Binding-site contacts:
Ligand atom C6 contacts residue FE1 of chain 2.BA at 2.8 Å.
Ligand atom C4 contacts residue PRO15 of chain 2.K at 3.6 Å (hydrophobic).
Ligand atom C3 contacts residue ILE191 of chain 2.L at 4.0 Å (hydrophobic).
Ligand atom C5 contacts residue ARG157 of chain 2.L at 4.0 Å.
Ligand atom O3 contacts residue HIS162 of chain 2.L at 3.0 Å.
Ligand atom O3 contacts residue FE1 of chain 2.BA at 2.4 Å.
Ligand atom C5 contacts residue PRO15 of chain 2.K at 4.1 Å (hydrophobic).
Ligand atom C5 contacts residue TYR147 of chain 2.L at 4.0 Å (hydrophobic).
Ligand atom C7 contacts residue PRO15 of chain 2.K at 3.6 Å (hydrophobic).
Ligand atom O4 contacts residue FE1 of chain 2.BA at 2.2 Å.
Ligand atom O3 contacts residue HIS160 of chain 2.L at 3.2 Å (h-bond).
Ligand atom O2 contacts residue TYR24 of chain 2.L at 4.1 Å.
Ligand atom C4 contacts residue TRP149 of chain 2.L at 3.9 Å (hydrophobic).
Ligand atom C2 contacts residue PRO15 of chain 2.K at 3.6 Å (hydrophobic).
Ligand atom C5 contacts residue FE1 of chain 2.BA at 4.1 Å.
Ligand atom C6 contacts residue ARG157 of chain 2.L at 3.8 Å.
Ligand atom C2 contacts residue ILE191 of chain 2.L at 3.7 Å (hydrophobic).
Ligand atom O4 contacts residue ARG157 of chain 2.L at 3.7 Å.
Ligand atom N1 contacts residue FE1 of chain 2.BA at 2.9 Å.
Ligand atom O4 contacts residue HIS160 of chain 2.L at 3.3 Å (h-bond).
Ligand atom C7 contacts residue TYR24 of chain 2.L at 3.6 Å (hydrophobic).
Ligand atom O1 contacts residue PRO15 of chain 2.K at 4.0 Å.
Ligand atom O1 contacts residue ARG133 of chain 2.K at 3.8 Å.
Ligand atom O1 contacts residue ILE191 of chain 2.L at 3.7 Å.
Ligand atom N1 contacts residue ARG157 of chain 2.L at 3.5 Å (salt-bridge).
Ligand atom N1 contacts residue PRO15 of chain 2.K at 4.1 Å.
Ligand atom O2 contacts residue ARG133 of chain 2.K at 3.7 Å.
Ligand atom C2 contacts residue GLY14 of chain 2.K at 3.9 Å.
Ligand atom O2 contacts residue PRO15 of chain 2.K at 4.0 Å.
Ligand atom C7 contacts residue ARG133 of chain 2.K at 4.0 Å.
Ligand atom C7 contacts residue ILE191 of chain 2.L at 4.0 Å (hydrophobic).
Ligand atom O1 contacts residue TYR24 of chain 2.L at 2.5 Å (h-bond).
Ligand atom O1 contacts residue THR12 of chain 2.K at 4.0 Å.
Ligand atom O3 contacts residue GLN177 of chain 2.L at 3.8 Å.
Ligand atom N1 contacts residue HIS162 of chain 2.L at 4.0 Å.
Ligand atom C3 contacts residue PRO15 of chain 2.K at 3.3 Å (hydrophobic).
Ligand atom O3 contacts residue ARG157 of chain 2.L at 2.8 Å (salt-bridge).
Ligand atom O4 contacts residue TYR108 of chain 2.L at 3.3 Å (h-bond).
Ligand atom C7 contacts residue TRP149 of chain 2.L at 3.8 Å (hydrophobic).
Ligand atom O2 contacts residue TRP149 of chain 2.L at 3.4 Å.

Sequence of chain 2.K:
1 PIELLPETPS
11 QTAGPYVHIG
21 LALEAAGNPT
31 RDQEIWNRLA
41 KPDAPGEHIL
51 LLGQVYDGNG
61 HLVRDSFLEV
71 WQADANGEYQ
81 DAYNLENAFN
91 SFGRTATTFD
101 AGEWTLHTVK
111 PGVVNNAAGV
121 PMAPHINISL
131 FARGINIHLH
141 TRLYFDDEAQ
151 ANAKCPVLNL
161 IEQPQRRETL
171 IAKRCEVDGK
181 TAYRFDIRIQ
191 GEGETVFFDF

A protein and the small-molecule ligand that binds it are described below.
Small molecule (SMILES): O=C(O)c1ccc(O)[n+]([O-])c1

Sequence of chain 2.L:
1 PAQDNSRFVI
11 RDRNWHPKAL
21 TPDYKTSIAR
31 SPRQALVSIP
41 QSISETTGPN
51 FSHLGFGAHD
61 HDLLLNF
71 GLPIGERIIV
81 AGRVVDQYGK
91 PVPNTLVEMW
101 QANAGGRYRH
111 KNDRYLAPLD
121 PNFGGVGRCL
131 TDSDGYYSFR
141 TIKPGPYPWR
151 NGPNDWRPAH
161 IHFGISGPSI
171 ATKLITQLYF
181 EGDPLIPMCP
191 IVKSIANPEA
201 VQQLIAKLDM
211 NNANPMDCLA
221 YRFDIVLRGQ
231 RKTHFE